The protein below binds the small molecule below.
Small molecule (SMILES): CC(=O)N[C@@H]1[C@@H](O)[C@H](O)[C@@H](CO)O[C@H]1O

Binding-site contacts:
Ligand atom C5 contacts residue PHE131 of chain 1.C at 3.6 Å (hydrophobic).
Ligand atom C3 contacts residue ASN160 of chain 1.C at 3.8 Å.
Ligand atom C5 contacts residue ASN160 of chain 1.C at 3.7 Å.
Ligand atom C1 contacts residue ASN160 of chain 1.C at 1.4 Å.
Ligand atom C7 contacts residue ASN160 of chain 1.C at 3.2 Å.
Ligand atom O7 contacts residue ASN160 of chain 1.C at 3.2 Å (h-bond).
Ligand atom C8 contacts residue GLU130 of chain 1.C at 4.3 Å.
Ligand atom C2 contacts residue GLU130 of chain 1.C at 3.9 Å.
Ligand atom O5 contacts residue PHE131 of chain 1.C at 4.2 Å.
Ligand atom C4 contacts residue ASN160 of chain 1.C at 4.2 Å.
Ligand atom C6 contacts residue PHE131 of chain 1.C at 3.8 Å (hydrophobic).
Ligand atom N2 contacts residue ASN160 of chain 1.C at 2.9 Å (h-bond).
Ligand atom O5 contacts residue ASN160 of chain 1.C at 2.4 Å (h-bond).
Ligand atom C3 contacts residue GLU130 of chain 1.C at 4.2 Å.
Ligand atom N2 contacts residue GLU130 of chain 1.C at 3.3 Å (salt-bridge).
Ligand atom C8 contacts residue THR162 of chain 1.C at 3.8 Å.
Ligand atom C8 contacts residue ASN160 of chain 1.C at 4.3 Å.
Ligand atom C7 contacts residue GLU130 of chain 1.C at 4.2 Å.
Ligand atom C1 contacts residue GLU130 of chain 1.C at 3.8 Å.
Ligand atom C2 contacts residue ASN160 of chain 1.C at 2.5 Å.

Sequence of chain 1.C:
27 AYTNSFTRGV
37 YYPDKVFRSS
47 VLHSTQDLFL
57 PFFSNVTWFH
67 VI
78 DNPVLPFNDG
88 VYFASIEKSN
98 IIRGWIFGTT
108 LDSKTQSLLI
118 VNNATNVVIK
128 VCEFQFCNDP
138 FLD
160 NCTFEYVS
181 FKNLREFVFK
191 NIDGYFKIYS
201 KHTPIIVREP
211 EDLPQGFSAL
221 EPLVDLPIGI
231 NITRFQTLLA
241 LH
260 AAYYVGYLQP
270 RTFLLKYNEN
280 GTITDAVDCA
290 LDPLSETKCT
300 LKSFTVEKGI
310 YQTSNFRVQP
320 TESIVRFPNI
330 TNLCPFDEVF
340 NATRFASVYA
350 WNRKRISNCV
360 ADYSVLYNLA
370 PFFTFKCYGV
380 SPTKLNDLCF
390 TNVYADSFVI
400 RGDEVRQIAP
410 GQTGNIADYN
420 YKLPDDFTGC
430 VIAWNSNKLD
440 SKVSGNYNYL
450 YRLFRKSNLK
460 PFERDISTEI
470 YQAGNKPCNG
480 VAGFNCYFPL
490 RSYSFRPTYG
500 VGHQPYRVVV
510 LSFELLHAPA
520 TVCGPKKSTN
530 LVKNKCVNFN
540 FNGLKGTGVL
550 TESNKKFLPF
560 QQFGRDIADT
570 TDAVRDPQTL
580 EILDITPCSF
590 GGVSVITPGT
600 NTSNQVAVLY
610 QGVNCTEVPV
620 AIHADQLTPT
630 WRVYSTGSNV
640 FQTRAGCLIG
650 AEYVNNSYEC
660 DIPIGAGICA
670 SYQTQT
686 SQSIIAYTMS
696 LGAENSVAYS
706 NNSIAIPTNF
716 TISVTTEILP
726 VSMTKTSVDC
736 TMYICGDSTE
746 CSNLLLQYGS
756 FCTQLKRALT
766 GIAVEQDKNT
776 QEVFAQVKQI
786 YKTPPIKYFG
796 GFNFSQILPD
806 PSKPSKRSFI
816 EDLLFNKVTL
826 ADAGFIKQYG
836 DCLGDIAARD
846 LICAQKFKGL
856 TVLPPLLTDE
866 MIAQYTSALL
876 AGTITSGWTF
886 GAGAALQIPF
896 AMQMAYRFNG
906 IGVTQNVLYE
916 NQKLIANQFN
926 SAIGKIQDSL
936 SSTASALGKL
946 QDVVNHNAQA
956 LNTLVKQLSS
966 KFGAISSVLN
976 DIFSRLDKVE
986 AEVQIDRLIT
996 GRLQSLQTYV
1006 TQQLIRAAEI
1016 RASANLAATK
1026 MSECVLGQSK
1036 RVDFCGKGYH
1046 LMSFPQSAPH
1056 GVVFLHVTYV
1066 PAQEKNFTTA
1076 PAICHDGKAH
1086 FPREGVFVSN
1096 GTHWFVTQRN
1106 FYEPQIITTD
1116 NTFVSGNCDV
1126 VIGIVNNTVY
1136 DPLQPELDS